A small-molecule ligand and the protein it binds are described below.
Small molecule (SMILES): CC(=O)N[C@@H]1[C@@H](O)[C@H](O)[C@@H](CO)O[C@H]1O

Binding-site contacts:
Ligand atom O5 contacts residue MET151 of chain 49.B at 3.7 Å.
Ligand atom O7 contacts residue ASN154 of chain 49.B at 4.3 Å.
Ligand atom O5 contacts residue ASN154 of chain 49.B at 2.4 Å (h-bond).
Ligand atom O3 contacts residue MET151 of chain 49.B at 4.2 Å.
Ligand atom C3 contacts residue ASN154 of chain 49.B at 3.9 Å.
Ligand atom C2 contacts residue ASN154 of chain 49.B at 2.5 Å.
Ligand atom C8 contacts residue ASN154 of chain 49.B at 3.0 Å.
Ligand atom C7 contacts residue ASN154 of chain 49.B at 3.4 Å.
Ligand atom C1 contacts residue MET151 of chain 49.B at 4.2 Å (hydrophobic).
Ligand atom C5 contacts residue MET151 of chain 49.B at 4.1 Å (hydrophobic).
Ligand atom C2 contacts residue MET151 of chain 49.B at 4.0 Å (hydrophobic).
Ligand atom C3 contacts residue MET151 of chain 49.B at 4.1 Å (hydrophobic).
Ligand atom C4 contacts residue MET151 of chain 49.B at 3.5 Å (hydrophobic).
Ligand atom N2 contacts residue ASN154 of chain 49.B at 2.9 Å.
Ligand atom O4 contacts residue MET151 of chain 49.B at 4.4 Å.
Ligand atom C4 contacts residue ASN154 of chain 49.B at 4.2 Å.
Ligand atom C1 contacts residue ASN154 of chain 49.B at 1.4 Å.
Ligand atom C5 contacts residue ASN154 of chain 49.B at 3.7 Å.

Sequence of chain 49.B:
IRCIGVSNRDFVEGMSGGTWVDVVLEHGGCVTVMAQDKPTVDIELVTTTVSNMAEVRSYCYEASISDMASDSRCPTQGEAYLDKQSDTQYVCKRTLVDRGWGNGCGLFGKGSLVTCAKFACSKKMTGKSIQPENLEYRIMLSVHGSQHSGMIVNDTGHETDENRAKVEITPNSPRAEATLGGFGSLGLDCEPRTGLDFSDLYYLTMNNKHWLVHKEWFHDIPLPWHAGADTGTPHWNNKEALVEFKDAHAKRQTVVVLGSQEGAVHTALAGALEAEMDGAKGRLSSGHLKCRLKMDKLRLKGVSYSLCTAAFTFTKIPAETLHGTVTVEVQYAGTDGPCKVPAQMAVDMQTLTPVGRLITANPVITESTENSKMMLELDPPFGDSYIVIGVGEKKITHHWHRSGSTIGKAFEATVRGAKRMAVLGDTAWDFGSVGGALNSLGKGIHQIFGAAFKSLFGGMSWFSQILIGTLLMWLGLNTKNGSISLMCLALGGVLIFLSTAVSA